Binding-site contacts:
Ligand atom O5P contacts residue SER389 of chain 1.A at 3.4 Å (h-bond).
Ligand atom O6 contacts residue LYS187 of chain 1.A at 3.3 Å (salt-bridge).
Ligand atom O1P contacts residue THR74 of chain 1.B at 3.0 Å (h-bond).
Ligand atom O3 contacts residue ASN132 of chain 1.B at 3.3 Å (h-bond).
Ligand atom O3P contacts residue LYS350 of chain 1.A at 2.9 Å (salt-bridge).
Ligand atom O1P contacts residue GLY414 of chain 1.A at 3.3 Å.
Ligand atom O2 contacts residue ILE185 of chain 1.A at 3.4 Å.
Ligand atom O3P contacts residue GLY391 of chain 1.A at 2.7 Å (h-bond).
Ligand atom C contacts residue MG1 of chain 1.H at 2.9 Å.
Ligand atom O1 contacts residue LYS187 of chain 1.A at 3.2 Å (salt-bridge).
Ligand atom O3 contacts residue GLU215 of chain 1.A at 3.0 Å (salt-bridge).
Ligand atom O7 contacts residue LYS350 of chain 1.A at 2.9 Å (salt-bridge).
Ligand atom O4 contacts residue GLY390 of chain 1.A at 3.1 Å.
Ligand atom O6 contacts residue GLU215 of chain 1.A at 3.1 Å (salt-bridge).
Ligand atom O2P contacts residue GLY414 of chain 1.A at 2.9 Å (h-bond).
Ligand atom O1P contacts residue LYS187 of chain 1.A at 3.5 Å.
Ligand atom O1P contacts residue GLY415 of chain 1.A at 2.6 Å (h-bond).
Ligand atom O2 contacts residue KCX212 of chain 1.A at 3.2 Å (h-bond).
Ligand atom C contacts residue LYS187 of chain 1.A at 3.3 Å.
Ligand atom O6 contacts residue ASN132 of chain 1.B at 2.9 Å (h-bond).
Ligand atom O7 contacts residue GLU69 of chain 1.B at 3.4 Å (salt-bridge).
Ligand atom O7 contacts residue ASN132 of chain 1.B at 3.5 Å (h-bond).
Ligand atom C3 contacts residue KCX212 of chain 1.A at 3.0 Å.
Ligand atom C3 contacts residue MG1 of chain 1.H at 3.0 Å.
Ligand atom O3P contacts residue THR74 of chain 1.B at 3.4 Å (h-bond).
Ligand atom O6 contacts residue ASP214 of chain 1.A at 3.1 Å (salt-bridge).
Ligand atom C contacts residue ASN132 of chain 1.B at 3.2 Å.
Ligand atom O2 contacts residue MG1 of chain 1.H at 2.4 Å.
Ligand atom C5 contacts residue ASN132 of chain 1.B at 3.5 Å.
Ligand atom O4 contacts residue SER389 of chain 1.A at 3.3 Å.
Ligand atom O4P contacts residue ARG309 of chain 1.A at 2.8 Å (salt-bridge).
Ligand atom O6 contacts residue MG1 of chain 1.H at 2.2 Å.
Ligand atom O6P contacts residue ARG309 of chain 1.A at 2.9 Å (salt-bridge).
Ligand atom O6 contacts residue LYS189 of chain 1.A at 2.7 Å (salt-bridge).
Ligand atom C2 contacts residue MG1 of chain 1.H at 2.9 Å.
Ligand atom O3 contacts residue KCX212 of chain 1.A at 2.5 Å (h-bond).
Ligand atom O2 contacts residue LYS187 of chain 1.A at 2.9 Å (salt-bridge).
Ligand atom O3 contacts residue HIS308 of chain 1.A at 2.9 Å (h-bond).
Ligand atom O5P contacts residue HIS342 of chain 1.A at 2.7 Å (h-bond).
Ligand atom O3 contacts residue MG1 of chain 1.H at 2.1 Å.

This protein binds this small molecule.
Small molecule (SMILES): O=C(O)[C@@](O)(COP(=O)(O)O)[C@H](O)[C@H](O)COP(=O)(O)O

Sequence of chain 1.A:
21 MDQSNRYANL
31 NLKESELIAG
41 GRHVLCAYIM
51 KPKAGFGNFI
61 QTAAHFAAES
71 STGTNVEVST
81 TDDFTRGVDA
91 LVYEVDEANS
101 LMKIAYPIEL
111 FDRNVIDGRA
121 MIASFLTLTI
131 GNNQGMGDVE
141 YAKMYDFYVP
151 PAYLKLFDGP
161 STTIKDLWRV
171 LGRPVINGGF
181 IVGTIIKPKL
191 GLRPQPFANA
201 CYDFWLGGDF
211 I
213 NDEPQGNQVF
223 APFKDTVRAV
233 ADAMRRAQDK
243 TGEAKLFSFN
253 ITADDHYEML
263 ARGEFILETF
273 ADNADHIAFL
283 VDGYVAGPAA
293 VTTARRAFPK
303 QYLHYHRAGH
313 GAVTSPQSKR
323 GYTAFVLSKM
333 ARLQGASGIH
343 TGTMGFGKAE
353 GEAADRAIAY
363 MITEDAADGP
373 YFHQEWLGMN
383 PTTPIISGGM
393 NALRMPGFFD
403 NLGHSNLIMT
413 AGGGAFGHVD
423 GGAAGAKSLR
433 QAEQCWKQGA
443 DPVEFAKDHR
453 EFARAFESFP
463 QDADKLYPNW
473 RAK

Sequence of chain 1.B:
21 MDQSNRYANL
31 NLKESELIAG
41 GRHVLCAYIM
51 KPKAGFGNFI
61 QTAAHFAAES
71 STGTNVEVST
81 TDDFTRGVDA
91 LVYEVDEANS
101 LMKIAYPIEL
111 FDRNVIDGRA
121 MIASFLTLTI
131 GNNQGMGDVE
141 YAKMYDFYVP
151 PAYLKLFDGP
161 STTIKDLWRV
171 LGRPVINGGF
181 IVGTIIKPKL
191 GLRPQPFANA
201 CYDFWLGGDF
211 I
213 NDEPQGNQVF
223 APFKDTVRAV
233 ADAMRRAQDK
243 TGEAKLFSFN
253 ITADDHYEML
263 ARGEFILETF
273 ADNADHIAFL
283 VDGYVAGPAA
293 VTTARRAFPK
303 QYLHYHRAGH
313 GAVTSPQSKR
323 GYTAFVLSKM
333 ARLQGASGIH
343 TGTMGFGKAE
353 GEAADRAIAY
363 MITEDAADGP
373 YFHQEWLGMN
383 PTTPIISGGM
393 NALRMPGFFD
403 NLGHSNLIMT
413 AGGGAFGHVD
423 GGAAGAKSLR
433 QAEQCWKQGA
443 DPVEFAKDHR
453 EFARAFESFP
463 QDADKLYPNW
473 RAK